Binding-site contacts:
Ligand atom C2 contacts residue ALA31 of chain 1.T at 3.5 Å (hydrophobic).
Ligand atom O3 contacts residue ASP108 of chain 1.T at 3.6 Å (salt-bridge).
Ligand atom C1 contacts residue HIS32 of chain 1.T at 4.3 Å.
Ligand atom C1 contacts residue ALA31 of chain 1.T at 3.1 Å (hydrophobic).
Ligand atom O4 contacts residue ALA31 of chain 1.T at 3.8 Å.
Ligand atom C1 contacts residue ASP106 of chain 1.T at 4.3 Å.
Ligand atom C6 contacts residue GLY92 of chain 1.S at 3.9 Å.
Ligand atom C6 contacts residue ASP106 of chain 1.T at 4.2 Å.
Ligand atom C1 contacts residue MAN4 of chain 1.GA at 2.1 Å.
Ligand atom O2 contacts residue ALA31 of chain 1.T at 3.6 Å (h-bond).
Ligand atom C5 contacts residue ASP106 of chain 1.T at 4.1 Å.
Ligand atom C3 contacts residue MAN4 of chain 1.GA at 3.0 Å.
Ligand atom C4 contacts residue ASN107 of chain 1.T at 4.2 Å.
Ligand atom O5 contacts residue ASP106 of chain 1.T at 4.2 Å.
Ligand atom C3 contacts residue ASP108 of chain 1.T at 4.1 Å.
Ligand atom C4 contacts residue MAN4 of chain 1.GA at 3.9 Å.
Ligand atom O3 contacts residue LYS99 of chain 1.T at 3.3 Å (salt-bridge).
Ligand atom O2 contacts residue HIS32 of chain 1.T at 3.2 Å.
Ligand atom C4 contacts residue ASP106 of chain 1.T at 4.2 Å.
Ligand atom C3 contacts residue LYS99 of chain 1.T at 4.3 Å.
Ligand atom O4 contacts residue ASP106 of chain 1.T at 3.0 Å.
Ligand atom C4 contacts residue ALA31 of chain 1.T at 3.8 Å (hydrophobic).
Ligand atom C5 contacts residue MAN4 of chain 1.GA at 3.5 Å.
Ligand atom O3 contacts residue ALA31 of chain 1.T at 2.0 Å (h-bond).
Ligand atom C4 contacts residue ASP108 of chain 1.T at 3.6 Å.
Ligand atom O2 contacts residue GLY100 of chain 1.T at 3.6 Å (h-bond).
Ligand atom O6 contacts residue GLY92 of chain 1.S at 3.1 Å (h-bond).
Ligand atom C2 contacts residue HIS32 of chain 1.T at 4.0 Å.
Ligand atom O3 contacts residue HIS32 of chain 1.T at 4.3 Å.
Ligand atom O5 contacts residue MAN4 of chain 1.GA at 3.4 Å (h-bond).
Ligand atom O2 contacts residue LYS99 of chain 1.T at 3.4 Å.
Ligand atom O2 contacts residue MAN4 of chain 1.GA at 3.7 Å.
Ligand atom O2 contacts residue THR33 of chain 1.T at 3.5 Å (h-bond).
Ligand atom O3 contacts residue GLY100 of chain 1.T at 3.5 Å.
Ligand atom O3 contacts residue MAN4 of chain 1.GA at 4.2 Å.
Ligand atom O4 contacts residue ASP108 of chain 1.T at 2.7 Å (salt-bridge).
Ligand atom O4 contacts residue ASN107 of chain 1.T at 2.9 Å (h-bond).
Ligand atom O3 contacts residue SER105 of chain 1.T at 4.2 Å.
Ligand atom C2 contacts residue MAN4 of chain 1.GA at 2.3 Å.
Ligand atom C3 contacts residue ALA31 of chain 1.T at 3.4 Å (hydrophobic).

Sequence of chain 1.T:
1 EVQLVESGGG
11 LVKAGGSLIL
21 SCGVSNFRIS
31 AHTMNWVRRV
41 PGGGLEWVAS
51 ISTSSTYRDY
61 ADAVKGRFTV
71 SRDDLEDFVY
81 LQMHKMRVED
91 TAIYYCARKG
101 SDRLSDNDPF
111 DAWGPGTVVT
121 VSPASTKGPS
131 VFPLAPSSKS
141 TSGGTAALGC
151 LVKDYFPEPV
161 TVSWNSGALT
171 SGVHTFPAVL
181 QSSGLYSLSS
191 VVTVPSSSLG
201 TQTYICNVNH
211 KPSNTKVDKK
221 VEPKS

A small-molecule ligand and the protein it binds are described below.
Small molecule (SMILES): OC[C@H]1O[C@H](O[C@@H]2CO[C@H](CO)[C@@H](O)[C@@H]2O)[C@@H](O)[C@@H](O)[C@@H]1O

Sequence of chain 1.S:
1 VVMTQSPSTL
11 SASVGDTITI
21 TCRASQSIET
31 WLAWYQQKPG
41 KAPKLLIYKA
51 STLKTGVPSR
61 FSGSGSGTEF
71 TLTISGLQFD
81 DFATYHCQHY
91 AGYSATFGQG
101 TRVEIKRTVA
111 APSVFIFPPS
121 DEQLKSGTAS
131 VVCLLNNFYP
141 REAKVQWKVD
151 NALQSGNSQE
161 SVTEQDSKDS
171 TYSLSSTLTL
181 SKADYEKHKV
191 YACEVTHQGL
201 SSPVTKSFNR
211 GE